Binding-site contacts:
Ligand atom C8 contacts residue ARG326 of chain 1.A at 3.7 Å.
Ligand atom C7 contacts residue ASN45 of chain 1.A at 3.4 Å.
Ligand atom N2 contacts residue ASN45 of chain 1.A at 3.0 Å (h-bond).
Ligand atom C6 contacts residue ASN50 of chain 1.A at 3.7 Å.
Ligand atom O6 contacts residue THR47 of chain 1.A at 2.9 Å (h-bond).
Ligand atom O6 contacts residue ASN50 of chain 1.A at 3.3 Å (h-bond).
Ligand atom O6 contacts residue GLU49 of chain 1.A at 3.7 Å.
Ligand atom O5 contacts residue THR47 of chain 1.A at 4.3 Å.
Ligand atom C1 contacts residue ASN50 of chain 1.A at 3.7 Å.
Ligand atom O5 contacts residue ASN45 of chain 1.A at 2.3 Å (h-bond).
Ligand atom O7 contacts residue ASN45 of chain 1.A at 3.5 Å (h-bond).
Ligand atom C4 contacts residue ASN45 of chain 1.A at 4.3 Å.
Ligand atom O6 contacts residue ARG53 of chain 1.A at 3.8 Å.
Ligand atom C1 contacts residue ASN45 of chain 1.A at 1.4 Å.
Ligand atom C2 contacts residue ASN45 of chain 1.A at 2.6 Å.
Ligand atom C6 contacts residue ARG53 of chain 1.A at 3.8 Å.
Ligand atom C3 contacts residue ASN45 of chain 1.A at 3.9 Å.
Ligand atom O5 contacts residue ASN50 of chain 1.A at 2.9 Å (h-bond).
Ligand atom C6 contacts residue THR47 of chain 1.A at 4.3 Å.
Ligand atom C5 contacts residue ASN45 of chain 1.A at 3.6 Å.
Ligand atom C5 contacts residue ASN50 of chain 1.A at 4.0 Å.
Ligand atom C7 contacts residue ARG326 of chain 1.A at 4.5 Å.

This protein binds this small molecule.
Small molecule (SMILES): CC(=O)N[C@H]1[C@H](O[C@H]2[C@H](O)[C@@H](NC(C)=O)CO[C@@H]2CO)O[C@H](CO)[C@@H](O)[C@@H]1O

Sequence of chain 1.A:
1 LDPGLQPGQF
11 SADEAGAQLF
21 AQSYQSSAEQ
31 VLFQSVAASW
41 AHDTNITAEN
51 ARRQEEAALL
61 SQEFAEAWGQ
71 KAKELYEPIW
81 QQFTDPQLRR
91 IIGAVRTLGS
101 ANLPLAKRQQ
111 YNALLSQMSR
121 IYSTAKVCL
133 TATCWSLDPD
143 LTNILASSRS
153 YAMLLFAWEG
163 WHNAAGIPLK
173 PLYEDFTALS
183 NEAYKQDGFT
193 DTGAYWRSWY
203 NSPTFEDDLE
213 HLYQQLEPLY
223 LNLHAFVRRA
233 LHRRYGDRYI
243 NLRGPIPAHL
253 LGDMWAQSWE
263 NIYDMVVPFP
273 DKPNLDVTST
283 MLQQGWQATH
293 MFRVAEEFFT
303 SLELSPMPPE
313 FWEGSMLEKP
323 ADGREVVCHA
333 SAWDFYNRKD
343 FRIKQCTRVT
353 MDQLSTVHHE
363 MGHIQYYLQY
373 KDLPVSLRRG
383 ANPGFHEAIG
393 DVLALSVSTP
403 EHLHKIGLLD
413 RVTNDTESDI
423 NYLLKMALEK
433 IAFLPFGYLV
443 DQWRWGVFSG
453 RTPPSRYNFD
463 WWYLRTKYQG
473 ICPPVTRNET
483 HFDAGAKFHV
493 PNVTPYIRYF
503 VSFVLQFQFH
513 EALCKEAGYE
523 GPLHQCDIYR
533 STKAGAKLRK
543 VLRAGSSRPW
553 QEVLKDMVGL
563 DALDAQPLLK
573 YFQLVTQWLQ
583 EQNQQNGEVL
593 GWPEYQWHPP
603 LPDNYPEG